A protein and the small-molecule ligand that binds it are described below.
Small molecule (SMILES): O=C(O)CCc1nc(-c2ccccc2)c(-c2ccccc2)o1

Sequence of chain 1.A:
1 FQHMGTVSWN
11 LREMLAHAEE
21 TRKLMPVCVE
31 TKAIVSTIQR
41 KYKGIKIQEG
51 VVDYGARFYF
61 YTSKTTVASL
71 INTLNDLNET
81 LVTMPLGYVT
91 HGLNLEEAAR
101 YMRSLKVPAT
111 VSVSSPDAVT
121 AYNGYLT

Binding-site contacts:
Ligand atom O22 contacts residue LYS46 of chain 1.A at 3.7 Å.
Ligand atom C14 contacts residue GLU49 of chain 1.A at 3.7 Å.
Ligand atom C10 contacts residue ILE47 of chain 1.A at 3.4 Å (hydrophobic).
Ligand atom C12 contacts residue TYR61 of chain 1.A at 4.3 Å (hydrophobic).
Ligand atom C12 contacts residue GLU49 of chain 1.A at 3.5 Å.
Ligand atom C1 contacts residue ILE47 of chain 1.A at 3.6 Å (hydrophobic).
Ligand atom O22 contacts residue GLN48 of chain 1.A at 3.9 Å.
Ligand atom C5 contacts residue VAL29 of chain 1.A at 4.1 Å (hydrophobic).
Ligand atom C18 contacts residue ILE47 of chain 1.A at 4.3 Å (hydrophobic).
Ligand atom C9 contacts residue GLN48 of chain 1.A at 4.3 Å.
Ligand atom C15 contacts residue GLU49 of chain 1.A at 4.1 Å.
Ligand atom C14 contacts residue GLN48 of chain 1.A at 4.2 Å.
Ligand atom C12 contacts residue VAL29 of chain 1.A at 4.2 Å (hydrophobic).
Ligand atom C20 contacts residue LYS46 of chain 1.A at 3.5 Å.
Ligand atom O8 contacts residue ILE47 of chain 1.A at 4.0 Å.
Ligand atom C7 contacts residue ILE47 of chain 1.A at 3.9 Å (hydrophobic).
Ligand atom C9 contacts residue ILE47 of chain 1.A at 3.6 Å (hydrophobic).
Ligand atom C7 contacts residue GLU49 of chain 1.A at 4.2 Å.
Ligand atom C14 contacts residue VAL29 of chain 1.A at 3.6 Å (hydrophobic).
Ligand atom C7 contacts residue GLN48 of chain 1.A at 3.8 Å.
Ligand atom C4 contacts residue VAL29 of chain 1.A at 4.0 Å (hydrophobic).
Ligand atom C6 contacts residue VAL29 of chain 1.A at 3.5 Å (hydrophobic).
Ligand atom C17 contacts residue GLU49 of chain 1.A at 3.7 Å.
Ligand atom C13 contacts residue GLU49 of chain 1.A at 3.7 Å.
Ligand atom C5 contacts residue ILE47 of chain 1.A at 4.2 Å (hydrophobic).
Ligand atom C19 contacts residue GLN48 of chain 1.A at 4.2 Å.
Ligand atom C17 contacts residue GLN48 of chain 1.A at 4.1 Å.
Ligand atom C16 contacts residue VAL29 of chain 1.A at 3.8 Å (hydrophobic).
Ligand atom C2 contacts residue ILE47 of chain 1.A at 3.8 Å (hydrophobic).
Ligand atom C20 contacts residue GLN48 of chain 1.A at 4.3 Å.
Ligand atom C12 contacts residue THR62 of chain 1.A at 4.0 Å.
Ligand atom O8 contacts residue GLN48 of chain 1.A at 3.8 Å.
Ligand atom C16 contacts residue GLU49 of chain 1.A at 3.4 Å.
Ligand atom C14 contacts residue TYR61 of chain 1.A at 4.3 Å (hydrophobic).
Ligand atom C3 contacts residue ILE47 of chain 1.A at 3.7 Å (hydrophobic).
Ligand atom C10 contacts residue GLN48 of chain 1.A at 4.3 Å.
Ligand atom O8 contacts residue GLU49 of chain 1.A at 4.4 Å.
Ligand atom C16 contacts residue GLN48 of chain 1.A at 3.7 Å.
Ligand atom O21 contacts residue LYS46 of chain 1.A at 3.1 Å (salt-bridge).
Ligand atom N11 contacts residue ILE47 of chain 1.A at 3.2 Å (h-bond).